The protein below binds the small molecule below.
Small molecule (SMILES): N[C@@H](CCC(=O)O)C(=O)O

Sequence of chain 1.A:
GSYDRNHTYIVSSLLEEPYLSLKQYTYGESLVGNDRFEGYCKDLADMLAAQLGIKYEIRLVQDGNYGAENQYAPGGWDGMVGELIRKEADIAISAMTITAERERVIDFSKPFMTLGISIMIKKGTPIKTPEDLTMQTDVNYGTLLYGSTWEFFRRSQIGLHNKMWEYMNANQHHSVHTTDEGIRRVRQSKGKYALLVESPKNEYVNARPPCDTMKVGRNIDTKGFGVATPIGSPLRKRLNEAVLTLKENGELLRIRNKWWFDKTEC

Binding-site contacts:
Ligand atom O contacts residue ARG102 of chain 1.A at 2.8 Å (salt-bridge).
Ligand atom CB contacts residue TYR66 of chain 1.A at 3.8 Å (hydrophobic).
Ligand atom C contacts residue TYR66 of chain 1.A at 3.8 Å (hydrophobic).
Ligand atom O contacts residue SER148 of chain 1.A at 3.0 Å (h-bond).
Ligand atom N contacts residue PHE225 of chain 1.A at 4.0 Å.
Ligand atom CA contacts residue THR97 of chain 1.A at 3.4 Å.
Ligand atom CD contacts residue LEU144 of chain 1.A at 4.2 Å (hydrophobic).
Ligand atom C contacts residue SER148 of chain 1.A at 3.3 Å.
Ligand atom N contacts residue THR97 of chain 1.A at 2.9 Å (h-bond).
Ligand atom CB contacts residue LEU144 of chain 1.A at 3.8 Å (hydrophobic).
Ligand atom OXT contacts residue TYR66 of chain 1.A at 3.6 Å.
Ligand atom C contacts residue ARG102 of chain 1.A at 3.4 Å.
Ligand atom OE1 contacts residue GLY147 of chain 1.A at 3.7 Å.
Ligand atom N contacts residue SER148 of chain 1.A at 4.1 Å.
Ligand atom OE1 contacts residue SER148 of chain 1.A at 3.2 Å (h-bond).
Ligand atom C contacts residue THR97 of chain 1.A at 3.6 Å.
Ligand atom CD contacts residue THR149 of chain 1.A at 3.3 Å.
Ligand atom CG contacts residue LEU144 of chain 1.A at 3.8 Å (hydrophobic).
Ligand atom CG contacts residue GLU198 of chain 1.A at 3.6 Å.
Ligand atom CD contacts residue GLU198 of chain 1.A at 3.9 Å.
Ligand atom O contacts residue TYR66 of chain 1.A at 3.7 Å.
Ligand atom OE1 contacts residue THR149 of chain 1.A at 3.1 Å (h-bond).
Ligand atom OE2 contacts residue THR149 of chain 1.A at 2.5 Å (h-bond).
Ligand atom OE2 contacts residue GLU198 of chain 1.A at 3.7 Å.
Ligand atom O contacts residue GLY147 of chain 1.A at 3.8 Å.
Ligand atom OXT contacts residue SER148 of chain 1.A at 4.0 Å.
Ligand atom CA contacts residue ALA95 of chain 1.A at 4.2 Å (hydrophobic).
Ligand atom N contacts residue TYR66 of chain 1.A at 4.2 Å.
Ligand atom OE1 contacts residue LEU144 of chain 1.A at 4.1 Å.
Ligand atom OXT contacts residue THR97 of chain 1.A at 3.0 Å (h-bond).
Ligand atom CB contacts residue SER148 of chain 1.A at 4.2 Å.
Ligand atom CA contacts residue SER148 of chain 1.A at 3.2 Å.
Ligand atom CB contacts residue GLU198 of chain 1.A at 4.2 Å.
Ligand atom N contacts residue ALA95 of chain 1.A at 2.9 Å (h-bond).
Ligand atom OXT contacts residue ALA95 of chain 1.A at 3.6 Å.
Ligand atom OXT contacts residue MET96 of chain 1.A at 3.6 Å.
Ligand atom OXT contacts residue ARG102 of chain 1.A at 2.8 Å (salt-bridge).
Ligand atom CD contacts residue SER148 of chain 1.A at 4.1 Å.
Ligand atom CA contacts residue GLU198 of chain 1.A at 3.5 Å.
Ligand atom N contacts residue GLU198 of chain 1.A at 2.8 Å (salt-bridge).